Sequence of chain 1.L:
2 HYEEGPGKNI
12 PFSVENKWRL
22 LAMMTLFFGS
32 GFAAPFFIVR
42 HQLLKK

Binding-site contacts:
Ligand atom C1 contacts residue LEU28 of chain 1.M at 3.8 Å (hydrophobic).
Ligand atom C4 contacts residue TRP98 of chain 1.D at 3.8 Å (hydrophobic).
Ligand atom O1 contacts residue TYR35 of chain 1.M at 3.4 Å.
Ligand atom C34 contacts residue LEU27 of chain 1.M at 3.8 Å (hydrophobic).
Ligand atom C43 contacts residue PHE37 of chain 1.L at 3.8 Å (hydrophobic).
Ligand atom O6 contacts residue TYR102 of chain 1.D at 3.9 Å.
Ligand atom O5 contacts residue TRP98 of chain 1.D at 3.3 Å.
Ligand atom C6 contacts residue TRP98 of chain 1.D at 3.6 Å (hydrophobic).
Ligand atom C37 contacts residue ALA30 of chain 1.M at 4.0 Å (hydrophobic).
Ligand atom C10 contacts residue TYR35 of chain 1.M at 3.6 Å (hydrophobic).
Ligand atom C40 contacts residue PHE37 of chain 1.L at 3.9 Å (hydrophobic).
Ligand atom O3 contacts residue HIS36 of chain 1.M at 3.2 Å.
Ligand atom C57 contacts residue TRP98 of chain 1.D at 3.7 Å (hydrophobic).
Ligand atom O49 contacts residue TRP32 of chain 1.M at 3.4 Å (h-bond).
Ligand atom C19 contacts residue LEU27 of chain 1.M at 3.8 Å (hydrophobic).
Ligand atom C9 contacts residue TYR35 of chain 1.M at 3.9 Å (hydrophobic).
Ligand atom O55 contacts residue TRP32 of chain 1.M at 3.2 Å.
Ligand atom C25 contacts residue LEU95 of chain 1.D at 3.8 Å (hydrophobic).
Ligand atom C28 contacts residue TRP98 of chain 1.D at 3.9 Å (hydrophobic).
Ligand atom C43 contacts residue LEU35 of chain 1.A at 3.5 Å (hydrophobic).
Ligand atom C1 contacts residue TRP32 of chain 1.M at 3.3 Å (hydrophobic).
Ligand atom O49 contacts residue GLY31 of chain 1.M at 4.0 Å.
Ligand atom O61 contacts residue TYR102 of chain 1.D at 3.4 Å.
Ligand atom C18 contacts residue TRP98 of chain 1.D at 4.0 Å (hydrophobic).
Ligand atom C40 contacts residue LEU35 of chain 1.A at 3.8 Å (hydrophobic).
Ligand atom O6 contacts residue TYR35 of chain 1.M at 3.6 Å (h-bond).
Ligand atom C37 contacts residue LEU34 of chain 1.M at 3.8 Å (hydrophobic).
Ligand atom O49 contacts residue LEU28 of chain 1.M at 2.9 Å (h-bond).
Ligand atom C19 contacts residue GLY31 of chain 1.M at 3.8 Å.
Ligand atom O16 contacts residue GLY31 of chain 1.M at 4.1 Å.
Ligand atom C28 contacts residue LEU27 of chain 1.M at 4.0 Å (hydrophobic).
Ligand atom O61 contacts residue TRP98 of chain 1.D at 2.5 Å (h-bond).
Ligand atom C19 contacts residue TRP98 of chain 1.D at 3.7 Å (hydrophobic).
Ligand atom C2 contacts residue TRP32 of chain 1.M at 3.9 Å (hydrophobic).
Ligand atom C6 contacts residue GLY31 of chain 1.M at 4.1 Å.
Ligand atom C22 contacts residue TRP98 of chain 1.D at 3.7 Å (hydrophobic).
Ligand atom C43 contacts residue LEU34 of chain 1.M at 4.0 Å (hydrophobic).
Ligand atom C1 contacts residue GLY31 of chain 1.M at 3.4 Å.
Ligand atom C18 contacts residue LEU28 of chain 1.M at 3.9 Å (hydrophobic).
Ligand atom O16 contacts residue LEU28 of chain 1.M at 3.4 Å.

Sequence of chain 1.D:
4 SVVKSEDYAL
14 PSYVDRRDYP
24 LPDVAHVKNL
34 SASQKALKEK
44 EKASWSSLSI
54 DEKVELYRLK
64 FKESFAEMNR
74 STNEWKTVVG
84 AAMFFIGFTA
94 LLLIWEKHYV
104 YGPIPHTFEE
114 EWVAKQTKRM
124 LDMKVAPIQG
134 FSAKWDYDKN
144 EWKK

Sequence of chain 1.M:
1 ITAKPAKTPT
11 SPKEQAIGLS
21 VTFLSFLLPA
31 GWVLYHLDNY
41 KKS

The small molecule below binds the protein below.
Small molecule (SMILES): CCCCCCCCCCO[C@@H]1O[C@H](CO)[C@@H](O[C@H]2O[C@H](CO)[C@@H](O)[C@H](O)[C@H]2O)[C@H](O)[C@H]1O

Sequence of chain 1.A:
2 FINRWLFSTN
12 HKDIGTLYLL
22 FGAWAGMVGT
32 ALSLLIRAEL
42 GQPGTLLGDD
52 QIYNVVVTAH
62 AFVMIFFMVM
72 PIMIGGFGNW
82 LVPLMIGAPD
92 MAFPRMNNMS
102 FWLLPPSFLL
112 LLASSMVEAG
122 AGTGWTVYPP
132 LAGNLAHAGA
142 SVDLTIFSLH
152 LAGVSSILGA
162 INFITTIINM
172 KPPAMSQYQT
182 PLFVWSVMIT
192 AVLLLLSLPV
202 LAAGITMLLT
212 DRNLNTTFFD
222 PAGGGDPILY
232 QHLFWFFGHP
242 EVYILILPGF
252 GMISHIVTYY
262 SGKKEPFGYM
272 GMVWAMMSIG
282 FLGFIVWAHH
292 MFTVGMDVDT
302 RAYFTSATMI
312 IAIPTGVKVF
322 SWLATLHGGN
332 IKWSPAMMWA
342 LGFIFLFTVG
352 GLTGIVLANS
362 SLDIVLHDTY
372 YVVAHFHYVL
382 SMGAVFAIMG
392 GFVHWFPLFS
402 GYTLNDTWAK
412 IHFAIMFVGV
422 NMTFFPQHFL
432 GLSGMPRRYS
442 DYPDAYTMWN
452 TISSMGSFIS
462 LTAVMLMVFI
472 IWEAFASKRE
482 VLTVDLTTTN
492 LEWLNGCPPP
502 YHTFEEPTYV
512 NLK